The small molecule below binds the protein below.
Small molecule (SMILES): CC(=O)Nc1ccc(NC(C)=O)cc1

Sequence of chain 1.A:
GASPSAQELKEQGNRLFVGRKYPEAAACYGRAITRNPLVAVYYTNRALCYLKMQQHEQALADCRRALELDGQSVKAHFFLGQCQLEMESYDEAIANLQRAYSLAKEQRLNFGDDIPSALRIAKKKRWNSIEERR

Binding-site contacts:
Ligand atom OB contacts residue DAL9 of chain 1.C at 3.9 Å.
Ligand atom CF contacts residue DAS10 of chain 1.C at 4.4 Å.
Ligand atom CF contacts residue DCY6 of chain 1.C at 4.0 Å.
Ligand atom CE contacts residue DAS10 of chain 1.C at 4.0 Å.
Ligand atom NB contacts residue DCY13 of chain 1.C at 3.7 Å.
Ligand atom NB contacts residue DAS10 of chain 1.C at 3.0 Å (h-bond).
Ligand atom CH contacts residue DCY6 of chain 1.C at 1.8 Å.
Ligand atom CK contacts residue DAS10 of chain 1.C at 4.1 Å.
Ligand atom CA contacts residue DAL9 of chain 1.C at 3.6 Å.
Ligand atom CJ contacts residue DCY13 of chain 1.C at 2.7 Å.
Ligand atom CC contacts residue DAS10 of chain 1.C at 3.5 Å.
Ligand atom OA contacts residue LYS52 of chain 1.A at 4.2 Å.
Ligand atom OB contacts residue PHE17 of chain 1.A at 3.7 Å.
Ligand atom CK contacts residue DCY13 of chain 1.C at 1.8 Å.
Ligand atom CD contacts residue DAS10 of chain 1.C at 3.4 Å.
Ligand atom CA contacts residue DCY6 of chain 1.C at 4.1 Å.
Ligand atom NA contacts residue DCY6 of chain 1.C at 3.5 Å.
Ligand atom CG contacts residue DCY6 of chain 1.C at 2.8 Å.
Ligand atom OA contacts residue DCY13 of chain 1.C at 3.1 Å (h-bond).
Ligand atom CB contacts residue DAL9 of chain 1.C at 3.8 Å.
Ligand atom CA contacts residue DAS10 of chain 1.C at 4.0 Å.
Ligand atom OB contacts residue DCY6 of chain 1.C at 3.3 Å (h-bond).
Ligand atom CH contacts residue VAL18 of chain 1.A at 4.3 Å (hydrophobic).
Ligand atom CB contacts residue DAS10 of chain 1.C at 3.6 Å.
Ligand atom CJ contacts residue DAS10 of chain 1.C at 4.1 Å.
Ligand atom CC contacts residue DAL9 of chain 1.C at 4.5 Å.